A small-molecule ligand and the protein it binds are described below.
Small molecule (SMILES): CC(C)C[C@H](N)C(=O)O

Sequence of chain 1.D:
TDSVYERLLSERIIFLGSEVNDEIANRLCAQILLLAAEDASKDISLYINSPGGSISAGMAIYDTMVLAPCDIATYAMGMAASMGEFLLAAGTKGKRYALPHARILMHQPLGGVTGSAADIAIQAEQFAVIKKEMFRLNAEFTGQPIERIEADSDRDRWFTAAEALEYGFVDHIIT

Binding-site contacts:
Ligand atom CD1 contacts residue MET144 of chain 1.D at 3.5 Å (hydrophobic).
Ligand atom C contacts residue LEU120 of chain 1.D at 4.4 Å (hydrophobic).
Ligand atom OXT contacts residue GLY62 of chain 1.D at 3.4 Å.
Ligand atom CD2 contacts residue SER92 of chain 1.D at 4.5 Å.
Ligand atom O contacts residue LEU120 of chain 1.D at 3.3 Å.
Ligand atom O contacts residue GLY63 of chain 1.D at 4.4 Å.
Ligand atom O contacts residue HIS117 of chain 1.D at 3.6 Å.
Ligand atom CD2 contacts residue PRO119 of chain 1.D at 4.0 Å (hydrophobic).
Ligand atom CB contacts residue SER92 of chain 1.D at 3.5 Å.
Ligand atom CD1 contacts residue MET93 of chain 1.D at 3.7 Å (hydrophobic).
Ligand atom OXT contacts residue S0R1 of chain 1.X at 4.2 Å.
Ligand atom CB contacts residue MET93 of chain 1.D at 3.5 Å (hydrophobic).
Ligand atom CB contacts residue S0R1 of chain 1.X at 3.6 Å.
Ligand atom N contacts residue ILE65 of chain 1.D at 3.7 Å.
Ligand atom CG contacts residue MET144 of chain 1.D at 4.4 Å (hydrophobic).
Ligand atom C contacts residue GLY63 of chain 1.D at 3.7 Å.
Ligand atom O contacts residue S0R1 of chain 1.X at 3.3 Å.
Ligand atom OXT contacts residue MET93 of chain 1.D at 3.4 Å (h-bond).
Ligand atom CG contacts residue S0R1 of chain 1.X at 4.2 Å.
Ligand atom CA contacts residue GLY63 of chain 1.D at 3.8 Å.
Ligand atom OXT contacts residue HIS117 of chain 1.D at 4.3 Å.
Ligand atom C contacts residue MET93 of chain 1.D at 4.4 Å (hydrophobic).
Ligand atom N contacts residue GLY63 of chain 1.D at 3.0 Å (h-bond).
Ligand atom CD1 contacts residue SER92 of chain 1.D at 4.1 Å.
Ligand atom N contacts residue S0R1 of chain 1.X at 1.3 Å.
Ligand atom C contacts residue HIS117 of chain 1.D at 3.8 Å.
Ligand atom CD2 contacts residue HIS117 of chain 1.D at 3.2 Å.
Ligand atom CA contacts residue SER92 of chain 1.D at 3.9 Å.
Ligand atom CG contacts residue MET93 of chain 1.D at 4.4 Å (hydrophobic).
Ligand atom CG contacts residue ILE65 of chain 1.D at 4.4 Å (hydrophobic).
Ligand atom O contacts residue SER92 of chain 1.D at 3.9 Å.
Ligand atom C contacts residue SER92 of chain 1.D at 3.2 Å.
Ligand atom CA contacts residue S0R1 of chain 1.X at 2.4 Å.
Ligand atom CD2 contacts residue GLN118 of chain 1.D at 3.9 Å.
Ligand atom OXT contacts residue SER92 of chain 1.D at 2.6 Å.
Ligand atom C contacts residue S0R1 of chain 1.X at 3.2 Å.
Ligand atom CA contacts residue HIS117 of chain 1.D at 4.2 Å.
Ligand atom OXT contacts residue GLY63 of chain 1.D at 2.9 Å (h-bond).
Ligand atom CB contacts residue GLY63 of chain 1.D at 4.2 Å.